Sequence of chain 1.A:
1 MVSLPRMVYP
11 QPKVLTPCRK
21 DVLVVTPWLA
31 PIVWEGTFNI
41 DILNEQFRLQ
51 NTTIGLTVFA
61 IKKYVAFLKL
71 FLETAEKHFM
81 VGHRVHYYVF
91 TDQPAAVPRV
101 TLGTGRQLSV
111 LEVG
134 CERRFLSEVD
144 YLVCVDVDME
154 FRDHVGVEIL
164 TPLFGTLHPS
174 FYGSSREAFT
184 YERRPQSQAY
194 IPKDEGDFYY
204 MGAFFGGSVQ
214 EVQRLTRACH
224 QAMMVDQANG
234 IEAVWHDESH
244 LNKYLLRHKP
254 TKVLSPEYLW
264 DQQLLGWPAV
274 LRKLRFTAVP

Binding-site contacts:
Ligand atom C1 contacts residue MET204 of chain 1.A at 3.9 Å (hydrophobic).
Ligand atom C4 contacts residue ASP264 of chain 1.A at 3.4 Å.
Ligand atom O5 contacts residue MET204 of chain 1.A at 3.2 Å.
Ligand atom C4 contacts residue HIS171 of chain 1.A at 3.9 Å.
Ligand atom C12 contacts residue SER173 of chain 1.A at 3.6 Å.
Ligand atom C11 contacts residue SER173 of chain 1.A at 3.4 Å.
Ligand atom O4 contacts residue HIS171 of chain 1.A at 2.8 Å.
Ligand atom O1 contacts residue SER173 of chain 1.A at 3.7 Å.
Ligand atom C6 contacts residue SER173 of chain 1.A at 4.1 Å.
Ligand atom C4 contacts residue TRP238 of chain 1.A at 3.7 Å (hydrophobic).
Ligand atom C11 contacts residue HIS171 of chain 1.A at 4.1 Å.
Ligand atom C2 contacts residue MET204 of chain 1.A at 4.0 Å (hydrophobic).
Ligand atom C5 contacts residue HIS171 of chain 1.A at 3.9 Å.
Ligand atom C5 contacts residue GLU241 of chain 1.A at 4.0 Å.
Ligand atom C5 contacts residue TRP238 of chain 1.A at 3.7 Å (hydrophobic).
Ligand atom O4 contacts residue ASP264 of chain 1.A at 2.6 Å (salt-bridge).
Ligand atom C2 contacts residue HIS171 of chain 1.A at 3.9 Å.
Ligand atom C12 contacts residue LEU267 of chain 1.A at 4.1 Å (hydrophobic).
Ligand atom C6 contacts residue PRO172 of chain 1.A at 4.0 Å (hydrophobic).
Ligand atom C4 contacts residue GLU241 of chain 1.A at 3.5 Å.
Ligand atom O5 contacts residue PHE174 of chain 1.A at 4.0 Å.
Ligand atom C6 contacts residue TYR202 of chain 1.A at 3.7 Å (hydrophobic).
Ligand atom C1 contacts residue HIS171 of chain 1.A at 3.9 Å.
Ligand atom C16 contacts residue LEU267 of chain 1.A at 4.0 Å (hydrophobic).
Ligand atom C6 contacts residue GLU241 of chain 1.A at 3.4 Å.
Ligand atom C3 contacts residue TRP238 of chain 1.A at 4.0 Å (hydrophobic).
Ligand atom C6 contacts residue THR183 of chain 1.A at 3.4 Å.
Ligand atom C6 contacts residue TRP238 of chain 1.A at 3.4 Å (hydrophobic).
Ligand atom C6 contacts residue HIS171 of chain 1.A at 4.1 Å.
Ligand atom C6 contacts residue LEU267 of chain 1.A at 4.1 Å (hydrophobic).
Ligand atom O3 contacts residue ASP264 of chain 1.A at 4.1 Å.
Ligand atom O6 contacts residue THR183 of chain 1.A at 2.7 Å (h-bond).
Ligand atom C4 contacts residue LEU267 of chain 1.A at 4.0 Å (hydrophobic).
Ligand atom O4 contacts residue GLU241 of chain 1.A at 2.8 Å (salt-bridge).
Ligand atom O6 contacts residue TRP238 of chain 1.A at 3.4 Å (h-bond).
Ligand atom C14 contacts residue LEU267 of chain 1.A at 4.1 Å (hydrophobic).
Ligand atom O6 contacts residue PHE174 of chain 1.A at 3.4 Å.
Ligand atom O1 contacts residue HIS171 of chain 1.A at 3.4 Å (h-bond).
Ligand atom O5 contacts residue HIS171 of chain 1.A at 3.2 Å.
Ligand atom O4 contacts residue MET204 of chain 1.A at 3.7 Å.

The small molecule below binds the protein below.
Small molecule (SMILES): CCCCCCO[C@@H]1O[C@H](CO)[C@H](O)C[C@H]1O[C@@H]1O[C@@H](C)[C@@H](O)[C@@H](O)[C@@H]1O